Binding-site contacts:
Ligand atom N3 contacts residue PHE159 of chain 2.A at 3.6 Å.
Ligand atom C6 contacts residue K1 of chain 2.D at 3.9 Å.
Ligand atom O2 contacts residue PHE159 of chain 2.A at 3.9 Å.
Ligand atom N9 contacts residue PHE159 of chain 2.A at 3.5 Å.
Ligand atom N8 contacts residue THR57 of chain 1.A at 3.3 Å (h-bond).
Ligand atom N8 contacts residue ASP58 of chain 1.A at 3.8 Å.
Ligand atom O6 contacts residue ILE54 of chain 1.A at 3.5 Å.
Ligand atom N7 contacts residue K1 of chain 2.D at 3.9 Å.
Ligand atom N8 contacts residue PHE159 of chain 2.A at 3.6 Å.
Ligand atom N9 contacts residue K1 of chain 2.D at 3.9 Å.
Ligand atom C5 contacts residue PHE159 of chain 2.A at 3.4 Å (hydrophobic).
Ligand atom O2 contacts residue VAL227 of chain 2.A at 3.0 Å (h-bond).
Ligand atom N3 contacts residue K1 of chain 2.D at 3.8 Å.
Ligand atom C2 contacts residue GLN228 of chain 2.A at 3.8 Å.
Ligand atom N7 contacts residue ALA56 of chain 1.A at 3.5 Å.
Ligand atom N1 contacts residue GLN228 of chain 2.A at 2.9 Å (h-bond).
Ligand atom O6 contacts residue TYR8 of chain 1.A at 3.8 Å.
Ligand atom C4 contacts residue K1 of chain 2.D at 3.5 Å.
Ligand atom O2 contacts residue SER226 of chain 2.A at 3.6 Å.
Ligand atom O6 contacts residue GLN228 of chain 2.A at 2.9 Å (h-bond).
Ligand atom C4 contacts residue PHE159 of chain 2.A at 3.3 Å (hydrophobic).
Ligand atom N8 contacts residue ALA56 of chain 1.A at 3.7 Å.
Ligand atom N8 contacts residue LEU170 of chain 2.A at 3.6 Å.
Ligand atom C5 contacts residue K1 of chain 2.D at 3.5 Å.
Ligand atom C2 contacts residue ASN254 of chain 2.A at 3.9 Å.
Ligand atom N7 contacts residue PHE159 of chain 2.A at 3.6 Å.
Ligand atom O2 contacts residue GLN228 of chain 2.A at 3.8 Å.
Ligand atom C2 contacts residue PHE159 of chain 2.A at 3.7 Å (hydrophobic).
Ligand atom O6 contacts residue THR57 of chain 1.A at 3.8 Å.
Ligand atom N7 contacts residue THR57 of chain 1.A at 2.8 Å (h-bond).
Ligand atom C4 contacts residue ARG176 of chain 2.A at 3.8 Å.
Ligand atom N3 contacts residue ARG176 of chain 2.A at 3.0 Å (salt-bridge).
Ligand atom O2 contacts residue ARG176 of chain 2.A at 2.8 Å (salt-bridge).
Ligand atom C5 contacts residue THR57 of chain 1.A at 4.0 Å.
Ligand atom C6 contacts residue GLN228 of chain 2.A at 3.7 Å.
Ligand atom C2 contacts residue ARG176 of chain 2.A at 3.5 Å.
Ligand atom N9 contacts residue LEU170 of chain 2.A at 3.7 Å.
Ligand atom N1 contacts residue PHE159 of chain 2.A at 3.6 Å.
Ligand atom C6 contacts residue PHE159 of chain 2.A at 3.5 Å (hydrophobic).
Ligand atom N3 contacts residue ASN254 of chain 2.A at 3.5 Å (h-bond).

Sequence of chain 2.A:
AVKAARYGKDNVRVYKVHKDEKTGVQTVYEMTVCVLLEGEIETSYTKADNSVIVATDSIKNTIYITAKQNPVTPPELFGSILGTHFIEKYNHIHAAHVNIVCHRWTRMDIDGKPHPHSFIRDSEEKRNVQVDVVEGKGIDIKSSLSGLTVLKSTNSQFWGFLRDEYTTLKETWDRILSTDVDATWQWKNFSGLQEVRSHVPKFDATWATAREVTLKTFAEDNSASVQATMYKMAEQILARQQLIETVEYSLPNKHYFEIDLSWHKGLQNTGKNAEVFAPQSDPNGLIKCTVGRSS

Sequence of chain 1.A:
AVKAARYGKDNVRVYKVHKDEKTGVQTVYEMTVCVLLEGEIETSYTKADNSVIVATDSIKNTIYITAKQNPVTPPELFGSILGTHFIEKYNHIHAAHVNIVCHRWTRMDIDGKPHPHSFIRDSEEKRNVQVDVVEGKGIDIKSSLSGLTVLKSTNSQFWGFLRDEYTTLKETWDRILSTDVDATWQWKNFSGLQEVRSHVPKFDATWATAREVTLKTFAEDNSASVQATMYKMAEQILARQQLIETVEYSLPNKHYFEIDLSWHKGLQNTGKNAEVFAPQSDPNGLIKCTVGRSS

This small molecule binds to this protein.
Small molecule (SMILES): O=c1[nH]c(=O)c2nn[nH]c2[nH]1